Sequence of chain 1.A:
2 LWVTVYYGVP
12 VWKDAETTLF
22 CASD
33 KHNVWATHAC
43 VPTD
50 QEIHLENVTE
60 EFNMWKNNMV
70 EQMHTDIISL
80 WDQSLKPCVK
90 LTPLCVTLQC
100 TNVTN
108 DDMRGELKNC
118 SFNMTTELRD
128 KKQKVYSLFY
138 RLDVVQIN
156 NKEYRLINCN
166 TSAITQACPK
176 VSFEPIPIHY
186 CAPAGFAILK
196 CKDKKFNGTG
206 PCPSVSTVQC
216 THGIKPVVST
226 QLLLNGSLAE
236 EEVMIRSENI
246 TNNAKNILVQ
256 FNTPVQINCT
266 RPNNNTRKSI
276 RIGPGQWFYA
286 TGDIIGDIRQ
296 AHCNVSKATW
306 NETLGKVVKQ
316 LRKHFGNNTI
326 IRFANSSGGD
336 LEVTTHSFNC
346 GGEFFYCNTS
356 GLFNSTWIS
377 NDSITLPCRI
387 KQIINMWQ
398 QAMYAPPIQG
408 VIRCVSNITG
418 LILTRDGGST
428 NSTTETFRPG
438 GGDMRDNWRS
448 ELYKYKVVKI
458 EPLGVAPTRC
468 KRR

Binding-site contacts:
Ligand atom O5 contacts residue ARG410 of chain 1.A at 3.4 Å (salt-bridge).
Ligand atom O3 contacts residue NAG1 of chain 1.W at 4.2 Å.
Ligand atom O7 contacts residue NAG1 of chain 1.W at 4.3 Å.
Ligand atom C1 contacts residue NAG1 of chain 1.V at 3.7 Å.
Ligand atom C5 contacts residue NAG1 of chain 1.W at 3.1 Å.
Ligand atom O6 contacts residue NAG1 of chain 1.W at 2.7 Å (h-bond).
Ligand atom O2 contacts residue NAG1 of chain 1.W at 3.4 Å (h-bond).
Ligand atom C7 contacts residue NAG1 of chain 1.W at 3.2 Å.
Ligand atom N2 contacts residue NAG1 of chain 1.W at 2.4 Å (h-bond).
Ligand atom C6 contacts residue NAG1 of chain 1.W at 3.2 Å.
Ligand atom C2 contacts residue NAG1 of chain 1.W at 3.3 Å.
Ligand atom O5 contacts residue CYS411 of chain 1.A at 3.9 Å.
Ligand atom C1 contacts residue NAG1 of chain 1.W at 3.4 Å.
Ligand atom C5 contacts residue ARG410 of chain 1.A at 4.0 Å.
Ligand atom C2 contacts residue NAG1 of chain 1.W at 4.3 Å.
Ligand atom C4 contacts residue NAG1 of chain 1.W at 3.7 Å.
Ligand atom C3 contacts residue NAG1 of chain 1.W at 3.5 Å.
Ligand atom O4 contacts residue NAG1 of chain 1.W at 3.3 Å.
Ligand atom O5 contacts residue NAG1 of chain 1.W at 3.8 Å.
Ligand atom C6 contacts residue ARG410 of chain 1.A at 3.2 Å.
Ligand atom O5 contacts residue NAG1 of chain 1.V at 4.1 Å.
Ligand atom C1 contacts residue NAG1 of chain 1.W at 4.4 Å.
Ligand atom O6 contacts residue ARG410 of chain 1.A at 4.4 Å.
Ligand atom C8 contacts residue NAG1 of chain 1.W at 3.2 Å.

This small molecule binds to this protein.
Small molecule (SMILES): CC(=O)N[C@H]1CO[C@H](CO)[C@@H](O[C@@H]2O[C@H](CO)[C@@H](O)[C@H](O)[C@@H]2O)[C@@H]1O